Sequence of chain 1.A:
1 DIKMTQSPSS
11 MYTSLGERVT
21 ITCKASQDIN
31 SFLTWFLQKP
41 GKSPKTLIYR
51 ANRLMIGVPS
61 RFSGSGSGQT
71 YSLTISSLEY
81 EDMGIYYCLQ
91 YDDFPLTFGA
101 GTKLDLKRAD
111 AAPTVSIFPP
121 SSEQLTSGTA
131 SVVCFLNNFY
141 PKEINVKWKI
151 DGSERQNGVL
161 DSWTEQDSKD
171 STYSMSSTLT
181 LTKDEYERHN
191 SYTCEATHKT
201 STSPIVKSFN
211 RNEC

A small-molecule ligand and the protein it binds are described below.
Small molecule (SMILES): CC(C)C[C@@H](C=O)NC(=O)[C@H](CCCCN)NC(=O)[C@H](/C=C/C(N)=O)NC(=O)[C@H](CC(N)=O)NC(=O)[C@H](CC(C)C)NC(=O)[C@H](CC(=O)O)NC(=O)[C@H](CCC(=O)O)NC(=O)[C@@H]1CCCN1C(=O)[C@@H](NC(=O)[C@H](C)NC(=O)CN)[C@@H](C)O

Binding-site contacts:
Ligand atom NE2 contacts residue PHE94 of chain 1.A at 3.4 Å.
Ligand atom N contacts residue TYR32 of chain 1.B at 3.5 Å.
Ligand atom CA contacts residue HIS52 of chain 1.B at 3.6 Å.
Ligand atom CG contacts residue PHE32 of chain 1.A at 3.5 Å (hydrophobic).
Ligand atom CG contacts residue ARG50 of chain 1.A at 3.6 Å.
Ligand atom O contacts residue TYR32 of chain 1.B at 2.6 Å (h-bond).
Ligand atom CA contacts residue TYR32 of chain 1.B at 3.3 Å (hydrophobic).
Ligand atom ND2 contacts residue TYR32 of chain 1.B at 3.4 Å.
Ligand atom ND2 contacts residue ASP31 of chain 1.B at 3.5 Å (salt-bridge).
Ligand atom N contacts residue GLU33 of chain 1.B at 2.9 Å (salt-bridge).
Ligand atom C contacts residue TYR91 of chain 1.A at 3.5 Å (hydrophobic).
Ligand atom NZ contacts residue GLY50 of chain 1.B at 3.0 Å (h-bond).
Ligand atom O contacts residue SER55 of chain 1.B at 2.7 Å (h-bond).
Ligand atom N contacts residue GLU33 of chain 1.B at 2.8 Å (salt-bridge).
Ligand atom CD2 contacts residue HIS52 of chain 1.B at 3.2 Å.
Ligand atom CA contacts residue GLU33 of chain 1.B at 3.4 Å.
Ligand atom N contacts residue TYR49 of chain 1.A at 3.3 Å (h-bond).
Ligand atom CB contacts residue GLU33 of chain 1.B at 3.5 Å.
Ligand atom CE contacts residue PHE94 of chain 1.A at 3.4 Å (hydrophobic).
Ligand atom O contacts residue LYS99 of chain 1.B at 2.9 Å (salt-bridge).
Ligand atom C contacts residue GLU33 of chain 1.B at 3.6 Å.
Ligand atom CA contacts residue TYR91 of chain 1.A at 3.6 Å (hydrophobic).
Ligand atom CE contacts residue GLU33 of chain 1.B at 3.4 Å.
Ligand atom CA contacts residue GLU33 of chain 1.B at 3.6 Å.
Ligand atom OD2 contacts residue ARG98 of chain 1.B at 3.6 Å (salt-bridge).
Ligand atom CB contacts residue ARG50 of chain 1.A at 3.2 Å.
Ligand atom O contacts residue LYS99 of chain 1.B at 3.2 Å (salt-bridge).
Ligand atom O contacts residue ARG50 of chain 1.A at 3.4 Å (salt-bridge).
Ligand atom ND2 contacts residue GLU33 of chain 1.B at 2.8 Å (salt-bridge).
Ligand atom CD1 contacts residue TYR91 of chain 1.A at 3.3 Å (hydrophobic).
Ligand atom CD1 contacts residue ASP92 of chain 1.A at 3.2 Å.
Ligand atom CG contacts residue ASP31 of chain 1.B at 3.6 Å.
Ligand atom C contacts residue TYR32 of chain 1.B at 3.5 Å (hydrophobic).
Ligand atom C contacts residue TYR32 of chain 1.B at 3.6 Å (hydrophobic).
Ligand atom CD contacts residue TYR32 of chain 1.B at 3.4 Å (hydrophobic).
Ligand atom CB contacts residue TYR49 of chain 1.A at 3.3 Å (hydrophobic).
Ligand atom CA contacts residue TYR49 of chain 1.A at 3.3 Å (hydrophobic).
Ligand atom C contacts residue TYR49 of chain 1.A at 3.5 Å (hydrophobic).
Ligand atom CD1 contacts residue PHE32 of chain 1.A at 3.5 Å (hydrophobic).
Ligand atom C contacts residue GLU33 of chain 1.B at 3.2 Å.

Sequence of chain 1.B:
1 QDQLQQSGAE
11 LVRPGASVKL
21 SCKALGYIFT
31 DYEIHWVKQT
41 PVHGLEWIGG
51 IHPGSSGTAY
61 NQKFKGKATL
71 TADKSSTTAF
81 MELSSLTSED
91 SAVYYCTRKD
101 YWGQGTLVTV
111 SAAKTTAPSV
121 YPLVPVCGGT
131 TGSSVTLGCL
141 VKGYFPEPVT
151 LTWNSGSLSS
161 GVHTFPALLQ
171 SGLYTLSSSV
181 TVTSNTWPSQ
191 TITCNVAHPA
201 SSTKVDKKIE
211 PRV